Binding-site contacts:
Ligand atom O contacts residue GLU137 of chain 1.C at 3.9 Å.
Ligand atom CA contacts residue GLN87 of chain 1.C at 4.0 Å.
Ligand atom OE1 contacts residue GLY44 of chain 1.C at 3.2 Å (h-bond).
Ligand atom O contacts residue GLY135 of chain 1.C at 3.7 Å.
Ligand atom CD contacts residue VAL82 of chain 1.C at 3.9 Å (hydrophobic).
Ligand atom CD contacts residue ILE42 of chain 1.C at 4.1 Å (hydrophobic).
Ligand atom CG contacts residue GLU130 of chain 1.C at 3.3 Å.
Ligand atom OXT contacts residue MET136 of chain 1.C at 3.2 Å (h-bond).
Ligand atom OE1 contacts residue GLY41 of chain 1.C at 4.2 Å.
Ligand atom CB contacts residue MET132 of chain 1.C at 3.8 Å (hydrophobic).
Ligand atom CD contacts residue ATP1 of chain 3.K at 4.1 Å.
Ligand atom N contacts residue GLN87 of chain 1.C at 2.7 Å (h-bond).
Ligand atom OE1 contacts residue ARG43 of chain 1.C at 3.2 Å (salt-bridge).
Ligand atom OXT contacts residue GLN87 of chain 1.C at 3.1 Å (h-bond).
Ligand atom OE1 contacts residue MET132 of chain 1.C at 4.1 Å.
Ligand atom N contacts residue GLU130 of chain 1.C at 2.9 Å (salt-bridge).
Ligand atom O contacts residue MET132 of chain 1.C at 3.0 Å (h-bond).
Ligand atom CA contacts residue LYS131 of chain 1.C at 3.9 Å.
Ligand atom NE2 contacts residue GLY44 of chain 1.C at 3.0 Å (h-bond).
Ligand atom OXT contacts residue GLY135 of chain 1.C at 3.7 Å.
Ligand atom NE2 contacts residue VAL82 of chain 1.C at 3.0 Å (h-bond).
Ligand atom CA contacts residue MET132 of chain 1.C at 3.7 Å (hydrophobic).
Ligand atom C contacts residue MET136 of chain 1.C at 3.9 Å (hydrophobic).
Ligand atom OXT contacts residue GLU137 of chain 1.C at 2.9 Å (salt-bridge).
Ligand atom CB contacts residue GLU130 of chain 1.C at 3.9 Å.
Ligand atom NE2 contacts residue ILE42 of chain 1.C at 4.1 Å.
Ligand atom NE2 contacts residue ILE81 of chain 1.C at 3.9 Å.
Ligand atom CG contacts residue MET132 of chain 1.C at 4.2 Å (hydrophobic).
Ligand atom NE2 contacts residue VAL83 of chain 1.C at 3.8 Å.
Ligand atom CD contacts residue GLY44 of chain 1.C at 3.8 Å.
Ligand atom C contacts residue GLU137 of chain 1.C at 3.8 Å.
Ligand atom C contacts residue GLY135 of chain 1.C at 4.2 Å.
Ligand atom CA contacts residue GLU130 of chain 1.C at 3.6 Å.
Ligand atom OE1 contacts residue ILE42 of chain 1.C at 3.6 Å.
Ligand atom CG contacts residue VAL82 of chain 1.C at 4.0 Å (hydrophobic).
Ligand atom O contacts residue MET136 of chain 1.C at 4.1 Å.
Ligand atom NE2 contacts residue ATP1 of chain 3.K at 3.1 Å (h-bond).
Ligand atom O contacts residue LYS131 of chain 1.C at 3.8 Å.
Ligand atom C contacts residue MET132 of chain 1.C at 3.7 Å (hydrophobic).
Ligand atom C contacts residue GLN87 of chain 1.C at 4.1 Å.

This small molecule binds to this protein.
Small molecule (SMILES): NC(=O)CC[C@H](N)C(=O)O

Sequence of chain 1.C:
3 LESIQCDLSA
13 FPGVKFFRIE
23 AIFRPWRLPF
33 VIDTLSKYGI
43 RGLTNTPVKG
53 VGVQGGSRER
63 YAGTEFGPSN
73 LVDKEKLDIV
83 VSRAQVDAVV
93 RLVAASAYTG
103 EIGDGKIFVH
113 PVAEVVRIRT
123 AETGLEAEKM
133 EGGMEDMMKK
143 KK